Binding-site contacts:
Ligand atom C7 contacts residue ASN94 of chain 1.F at 3.2 Å.
Ligand atom C4 contacts residue ASN92 of chain 1.F at 4.1 Å.
Ligand atom C3 contacts residue ASN94 of chain 1.F at 3.8 Å.
Ligand atom C1 contacts residue ASN94 of chain 1.F at 1.4 Å.
Ligand atom C4 contacts residue ASN94 of chain 1.F at 4.3 Å.
Ligand atom O4 contacts residue ARG56 of chain 1.B at 4.5 Å.
Ligand atom O6 contacts residue ASN92 of chain 1.F at 4.3 Å.
Ligand atom C7 contacts residue ARG93 of chain 1.F at 4.4 Å.
Ligand atom C8 contacts residue ASN94 of chain 1.F at 4.4 Å.
Ligand atom O5 contacts residue ASN94 of chain 1.F at 2.4 Å (h-bond).
Ligand atom N2 contacts residue ASN94 of chain 1.F at 2.9 Å (h-bond).
Ligand atom C6 contacts residue ASN94 of chain 1.F at 4.4 Å.
Ligand atom C6 contacts residue GLY59 of chain 1.B at 4.0 Å.
Ligand atom C8 contacts residue LEU4 of chain 1.C at 3.6 Å (hydrophobic).
Ligand atom O6 contacts residue PRO58 of chain 1.B at 4.5 Å.
Ligand atom C5 contacts residue ASN94 of chain 1.F at 3.7 Å.
Ligand atom C6 contacts residue ILE60 of chain 1.B at 4.4 Å (hydrophobic).
Ligand atom C8 contacts residue ASN3 of chain 1.C at 3.8 Å.
Ligand atom O7 contacts residue ARG93 of chain 1.F at 3.2 Å (salt-bridge).
Ligand atom O6 contacts residue GLY59 of chain 1.B at 3.6 Å (h-bond).
Ligand atom O3 contacts residue ASN92 of chain 1.F at 4.4 Å.
Ligand atom C2 contacts residue ASN94 of chain 1.F at 2.5 Å.
Ligand atom O6 contacts residue ASN94 of chain 1.F at 4.3 Å.
Ligand atom C5 contacts residue ARG56 of chain 1.B at 4.1 Å.
Ligand atom O7 contacts residue ASN94 of chain 1.F at 3.2 Å (h-bond).

This small molecule binds to this protein.
Small molecule (SMILES): CC(=O)N[C@@H]1[C@@H](O)[C@H](O)[C@@H](CO)O[C@H]1O

Sequence of chain 1.B:
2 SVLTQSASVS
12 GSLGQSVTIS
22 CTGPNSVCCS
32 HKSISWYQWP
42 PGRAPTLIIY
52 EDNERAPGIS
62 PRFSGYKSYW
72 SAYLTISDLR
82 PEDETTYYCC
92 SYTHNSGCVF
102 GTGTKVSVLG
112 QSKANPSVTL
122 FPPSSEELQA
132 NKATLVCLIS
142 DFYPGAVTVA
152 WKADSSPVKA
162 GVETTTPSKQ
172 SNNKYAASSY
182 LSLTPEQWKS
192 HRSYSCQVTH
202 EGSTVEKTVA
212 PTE

Sequence of chain 1.F:
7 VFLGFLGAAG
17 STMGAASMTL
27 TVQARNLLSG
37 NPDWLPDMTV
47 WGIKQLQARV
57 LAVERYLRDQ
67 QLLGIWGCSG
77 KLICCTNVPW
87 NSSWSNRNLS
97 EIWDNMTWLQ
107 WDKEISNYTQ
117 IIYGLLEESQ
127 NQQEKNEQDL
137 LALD

Sequence of chain 1.C:
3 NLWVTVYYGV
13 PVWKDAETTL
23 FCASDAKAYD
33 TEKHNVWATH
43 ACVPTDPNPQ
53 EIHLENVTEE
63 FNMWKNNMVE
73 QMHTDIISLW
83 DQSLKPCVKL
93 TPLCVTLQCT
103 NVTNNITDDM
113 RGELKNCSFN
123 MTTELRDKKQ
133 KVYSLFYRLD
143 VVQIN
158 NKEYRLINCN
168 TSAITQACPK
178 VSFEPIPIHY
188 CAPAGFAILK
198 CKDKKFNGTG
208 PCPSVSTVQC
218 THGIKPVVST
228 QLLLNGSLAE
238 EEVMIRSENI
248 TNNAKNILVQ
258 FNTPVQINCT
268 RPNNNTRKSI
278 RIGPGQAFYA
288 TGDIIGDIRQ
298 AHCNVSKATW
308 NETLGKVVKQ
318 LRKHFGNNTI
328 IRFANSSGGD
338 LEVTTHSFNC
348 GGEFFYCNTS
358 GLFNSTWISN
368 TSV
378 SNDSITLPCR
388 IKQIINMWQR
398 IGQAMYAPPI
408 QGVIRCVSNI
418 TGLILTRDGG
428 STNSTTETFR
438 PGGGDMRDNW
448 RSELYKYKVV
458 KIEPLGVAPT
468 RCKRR